Binding-site contacts:
Ligand atom C3 contacts residue ARG109 of chain 1.B at 3.4 Å.
Ligand atom C7 contacts residue ARG109 of chain 1.B at 3.6 Å.
Ligand atom C2 contacts residue ASN112 of chain 1.B at 2.4 Å.
Ligand atom O7 contacts residue ASN112 of chain 1.B at 3.3 Å (h-bond).
Ligand atom C8 contacts residue PRO111 of chain 1.B at 4.5 Å (hydrophobic).
Ligand atom C4 contacts residue ASN112 of chain 1.B at 4.2 Å.
Ligand atom C8 contacts residue ARG109 of chain 1.B at 3.7 Å.
Ligand atom O3 contacts residue ARG109 of chain 1.B at 3.3 Å (salt-bridge).
Ligand atom C1 contacts residue ASN112 of chain 1.B at 1.4 Å.
Ligand atom O5 contacts residue ASN112 of chain 1.B at 2.4 Å (h-bond).
Ligand atom N2 contacts residue ASN112 of chain 1.B at 2.9 Å (h-bond).
Ligand atom C7 contacts residue ASN112 of chain 1.B at 3.2 Å.
Ligand atom C8 contacts residue ASN112 of chain 1.B at 4.4 Å.
Ligand atom C5 contacts residue ASN112 of chain 1.B at 3.7 Å.
Ligand atom C8 contacts residue ILE110 of chain 1.B at 3.6 Å (hydrophobic).
Ligand atom C3 contacts residue ASN112 of chain 1.B at 3.8 Å.
Ligand atom C2 contacts residue ARG109 of chain 1.B at 3.7 Å.
Ligand atom N2 contacts residue ARG109 of chain 1.B at 2.8 Å (salt-bridge).

A protein and the small-molecule ligand that binds it are described below.
Small molecule (SMILES): CC(=O)N[C@@H]1[C@@H](O)[C@H](O)[C@@H](CO)O[C@H]1O

Sequence of chain 1.B:
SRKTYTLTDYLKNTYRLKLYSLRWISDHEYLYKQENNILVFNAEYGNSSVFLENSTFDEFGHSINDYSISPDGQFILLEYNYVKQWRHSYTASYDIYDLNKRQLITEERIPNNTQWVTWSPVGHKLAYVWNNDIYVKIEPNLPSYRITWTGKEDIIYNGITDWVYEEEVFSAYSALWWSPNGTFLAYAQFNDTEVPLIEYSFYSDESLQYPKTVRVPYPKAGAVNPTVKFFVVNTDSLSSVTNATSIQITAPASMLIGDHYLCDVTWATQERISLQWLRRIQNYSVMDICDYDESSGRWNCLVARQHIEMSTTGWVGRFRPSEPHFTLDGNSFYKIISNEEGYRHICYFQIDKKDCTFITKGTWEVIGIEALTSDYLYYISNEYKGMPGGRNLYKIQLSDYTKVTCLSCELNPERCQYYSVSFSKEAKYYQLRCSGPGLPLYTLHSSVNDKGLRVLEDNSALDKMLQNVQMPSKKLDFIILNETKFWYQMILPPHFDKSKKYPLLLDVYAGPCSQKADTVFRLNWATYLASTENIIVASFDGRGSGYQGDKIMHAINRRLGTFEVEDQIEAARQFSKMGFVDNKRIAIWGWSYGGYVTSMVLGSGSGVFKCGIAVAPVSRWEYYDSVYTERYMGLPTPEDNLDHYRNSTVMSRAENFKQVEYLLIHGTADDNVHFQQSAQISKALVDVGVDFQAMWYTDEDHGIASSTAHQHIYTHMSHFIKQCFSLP